Sequence of chain 1.A:
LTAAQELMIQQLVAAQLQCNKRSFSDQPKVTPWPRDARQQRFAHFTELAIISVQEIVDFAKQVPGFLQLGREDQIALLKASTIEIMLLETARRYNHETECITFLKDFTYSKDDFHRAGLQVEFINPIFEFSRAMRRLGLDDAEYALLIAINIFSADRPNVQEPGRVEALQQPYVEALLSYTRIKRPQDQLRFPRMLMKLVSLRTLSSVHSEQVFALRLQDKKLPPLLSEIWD

Binding-site contacts:
Ligand atom O1 contacts residue PHE121 of chain 1.A at 3.2 Å.
Ligand atom S1 contacts residue 44B1 of chain 1.F at 2.9 Å (h-bond).
Ligand atom C2 contacts residue PHE63 of chain 1.A at 3.3 Å (hydrophobic).
Ligand atom C3 contacts residue ALA67 of chain 1.A at 4.3 Å (hydrophobic).
Ligand atom C5 contacts residue PHE121 of chain 1.A at 3.1 Å (hydrophobic).
Ligand atom O2 contacts residue MET104 of chain 1.A at 3.8 Å.
Ligand atom C1 contacts residue PHE121 of chain 1.A at 4.1 Å (hydrophobic).
Ligand atom C2 contacts residue LEU66 of chain 1.A at 4.1 Å (hydrophobic).
Ligand atom C5 contacts residue 44B1 of chain 1.F at 3.9 Å.
Ligand atom S1 contacts residue MET104 of chain 1.A at 3.8 Å.
Ligand atom O1 contacts residue ALA67 of chain 1.A at 4.1 Å.
Ligand atom S1 contacts residue ALA67 of chain 1.A at 4.4 Å.
Ligand atom C6 contacts residue PHE121 of chain 1.A at 3.3 Å (hydrophobic).
Ligand atom O1 contacts residue LEU66 of chain 1.A at 3.9 Å.
Ligand atom C4 contacts residue PHE121 of chain 1.A at 3.6 Å (hydrophobic).
Ligand atom O2 contacts residue SER70 of chain 1.A at 4.4 Å.
Ligand atom O1 contacts residue MET104 of chain 1.A at 4.1 Å.
Ligand atom C3 contacts residue 44B1 of chain 1.F at 3.5 Å.
Ligand atom C6 contacts residue PHE132 of chain 1.A at 4.2 Å (hydrophobic).
Ligand atom O2 contacts residue THR108 of chain 1.A at 3.3 Å (h-bond).
Ligand atom C4 contacts residue 44B1 of chain 1.F at 3.2 Å.
Ligand atom C3 contacts residue LEU66 of chain 1.A at 4.1 Å (hydrophobic).
Ligand atom C1 contacts residue PHE132 of chain 1.A at 4.2 Å (hydrophobic).
Ligand atom S1 contacts residue SER70 of chain 1.A at 3.9 Å.
Ligand atom O1 contacts residue ARG111 of chain 1.A at 4.5 Å.
Ligand atom C1 contacts residue LEU66 of chain 1.A at 4.1 Å (hydrophobic).
Ligand atom O2 contacts residue 44B1 of chain 1.F at 2.7 Å (h-bond).
Ligand atom C1 contacts residue PHE63 of chain 1.A at 3.6 Å (hydrophobic).
Ligand atom O1 contacts residue SER70 of chain 1.A at 2.6 Å (h-bond).
Ligand atom C2 contacts residue 44B1 of chain 1.F at 4.1 Å.
Ligand atom S1 contacts residue PHE121 of chain 1.A at 4.1 Å.
Ligand atom C3 contacts residue PHE63 of chain 1.A at 3.9 Å (hydrophobic).
Ligand atom C5 contacts residue THR108 of chain 1.A at 4.3 Å.
Ligand atom O1 contacts residue 44B1 of chain 1.F at 4.4 Å.

The protein below binds the small molecule below.
Small molecule (SMILES): O=S(=O)(O)c1ccccc1